A small-molecule ligand and the protein it binds are described below.
Small molecule (SMILES): CO[P](=O)(O)O[C@H]1[C@@H](O)[C@H](n2ccc(=O)[nH]c2=O)O[C@@H]1COP(=O)(O)O

Sequence of chain 11.A:
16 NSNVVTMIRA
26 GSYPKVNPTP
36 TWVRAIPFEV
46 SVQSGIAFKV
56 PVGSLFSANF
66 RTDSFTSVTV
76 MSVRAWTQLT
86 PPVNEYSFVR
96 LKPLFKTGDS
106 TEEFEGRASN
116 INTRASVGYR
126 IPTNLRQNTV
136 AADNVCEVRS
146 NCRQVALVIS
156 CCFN

Binding-site contacts:
Ligand atom O5' contacts residue ARG131 of chain 16.A at 2.6 Å (salt-bridge).
Ligand atom N1 contacts residue ARG125 of chain 16.A at 3.7 Å.
Ligand atom OP1 contacts residue ILE23 of chain 11.A at 3.9 Å.
Ligand atom N1 contacts residue ASN16 of chain 11.A at 4.4 Å.
Ligand atom C2 contacts residue ASN16 of chain 11.A at 3.0 Å.
Ligand atom C5' contacts residue MET76 of chain 16.A at 4.3 Å (hydrophobic).
Ligand atom C1' contacts residue ARG125 of chain 16.A at 4.2 Å.
Ligand atom C4' contacts residue ARG125 of chain 16.A at 4.4 Å.
Ligand atom C5 contacts residue ARG125 of chain 16.A at 3.5 Å.
Ligand atom C2 contacts residue ARG125 of chain 16.A at 3.8 Å.
Ligand atom O2 contacts residue ASN16 of chain 11.A at 2.5 Å (h-bond).
Ligand atom OP2 contacts residue SER77 of chain 16.A at 4.1 Å.
Ligand atom OP1 contacts residue ARG131 of chain 16.A at 3.4 Å (salt-bridge).
Ligand atom C2' contacts residue ARG125 of chain 16.A at 3.6 Å.
Ligand atom N3 contacts residue SER17 of chain 11.A at 4.3 Å.
Ligand atom C3' contacts residue ARG125 of chain 16.A at 3.3 Å.
Ligand atom N3 contacts residue ASN16 of chain 11.A at 2.9 Å (h-bond).
Ligand atom O4 contacts residue THR21 of chain 11.A at 3.9 Å.
Ligand atom O4 contacts residue SER17 of chain 11.A at 3.2 Å.
Ligand atom C4 contacts residue SER17 of chain 11.A at 4.1 Å.
Ligand atom C4 contacts residue ARG125 of chain 16.A at 3.5 Å.
Ligand atom OP2 contacts residue ILE23 of chain 11.A at 4.5 Å.
Ligand atom P contacts residue ILE23 of chain 11.A at 4.4 Å.
Ligand atom N3 contacts residue ARG125 of chain 16.A at 3.6 Å (salt-bridge).
Ligand atom OP3 contacts residue ARG125 of chain 16.A at 2.8 Å.
Ligand atom O5' contacts residue ARG125 of chain 16.A at 3.0 Å (salt-bridge).
Ligand atom P contacts residue ARG125 of chain 16.A at 3.7 Å.
Ligand atom C6 contacts residue ARG125 of chain 16.A at 3.5 Å.
Ligand atom OP1 contacts residue ARG125 of chain 16.A at 2.9 Å (salt-bridge).
Ligand atom O2 contacts residue ARG125 of chain 16.A at 3.9 Å.
Ligand atom OP3 contacts residue ILE23 of chain 11.A at 4.2 Å.
Ligand atom C5' contacts residue SER77 of chain 16.A at 4.4 Å.
Ligand atom C5 contacts residue THR21 of chain 11.A at 4.3 Å.
Ligand atom O3' contacts residue ARG125 of chain 16.A at 4.0 Å.
Ligand atom OP2 contacts residue ARG131 of chain 16.A at 3.7 Å.
Ligand atom C5' contacts residue ARG131 of chain 16.A at 3.2 Å.
Ligand atom P contacts residue ARG131 of chain 16.A at 3.5 Å.
Ligand atom O4 contacts residue ARG125 of chain 16.A at 3.8 Å.
Ligand atom C5' contacts residue ARG125 of chain 16.A at 4.1 Å.
Ligand atom C4 contacts residue ASN16 of chain 11.A at 4.1 Å.

Sequence of chain 16.A:
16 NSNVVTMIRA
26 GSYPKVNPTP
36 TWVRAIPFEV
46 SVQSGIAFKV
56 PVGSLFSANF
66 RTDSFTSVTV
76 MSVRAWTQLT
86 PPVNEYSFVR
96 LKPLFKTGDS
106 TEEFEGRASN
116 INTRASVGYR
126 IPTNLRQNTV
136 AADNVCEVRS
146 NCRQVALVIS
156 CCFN